This protein binds this small molecule.
Small molecule (SMILES): NC[C@H]1O[C@H](O[C@H]2[C@H](O)[C@@H](O[C@H]3O[C@H](CO)[C@@H](O)[C@H](N)[C@H]3O)[C@H](N)C[C@@H]2N)[C@H](O)[C@@H](O)[C@@H]1O

Sequence of chain 1.A:
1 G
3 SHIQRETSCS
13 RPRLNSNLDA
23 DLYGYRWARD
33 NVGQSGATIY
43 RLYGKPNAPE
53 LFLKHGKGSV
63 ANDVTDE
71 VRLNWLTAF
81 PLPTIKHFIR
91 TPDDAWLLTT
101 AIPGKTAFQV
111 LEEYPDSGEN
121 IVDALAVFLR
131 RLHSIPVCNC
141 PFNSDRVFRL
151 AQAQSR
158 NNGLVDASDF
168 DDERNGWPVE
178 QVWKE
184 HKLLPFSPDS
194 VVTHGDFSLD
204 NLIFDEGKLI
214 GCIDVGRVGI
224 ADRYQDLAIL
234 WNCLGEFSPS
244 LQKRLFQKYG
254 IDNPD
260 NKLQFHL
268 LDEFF

Binding-site contacts:
Ligand atom O7 contacts residue ASP199 of chain 1.A at 2.6 Å (salt-bridge).
Ligand atom C15 contacts residue ASN235 of chain 1.A at 3.8 Å.
Ligand atom O11 contacts residue ASP168 of chain 1.A at 3.4 Å (salt-bridge).
Ligand atom C18 contacts residue GLU239 of chain 1.A at 3.2 Å.
Ligand atom C10 contacts residue ASP166 of chain 1.A at 3.4 Å.
Ligand atom C9 contacts residue ASP166 of chain 1.A at 3.7 Å.
Ligand atom C7 contacts residue ASP166 of chain 1.A at 3.6 Å.
Ligand atom O14 contacts residue CYS236 of chain 1.A at 3.5 Å.
Ligand atom C12 contacts residue GLU270 of chain 1.A at 3.5 Å.
Ligand atom N3 contacts residue ASP168 of chain 1.A at 2.9 Å (salt-bridge).
Ligand atom C17 contacts residue GLU239 of chain 1.A at 3.9 Å.
Ligand atom C11 contacts residue ASP269 of chain 1.A at 3.2 Å.
Ligand atom O8 contacts residue PHE272 of chain 1.A at 3.8 Å.
Ligand atom O14 contacts residue ASN235 of chain 1.A at 3.0 Å (h-bond).
Ligand atom N4 contacts residue GLU239 of chain 1.A at 3.5 Å (salt-bridge).
Ligand atom C5 contacts residue PHE272 of chain 1.A at 3.7 Å (hydrophobic).
Ligand atom N3 contacts residue GLU270 of chain 1.A at 2.7 Å (salt-bridge).
Ligand atom N1 contacts residue PHE272 of chain 1.A at 2.8 Å (h-bond).
Ligand atom O10 contacts residue ASP166 of chain 1.A at 3.5 Å (salt-bridge).
Ligand atom O13 contacts residue ASP166 of chain 1.A at 3.9 Å.
Ligand atom C7 contacts residue GLU270 of chain 1.A at 3.6 Å.
Ligand atom C15 contacts residue ASP168 of chain 1.A at 3.5 Å.
Ligand atom C14 contacts residue ASP168 of chain 1.A at 3.7 Å.
Ligand atom C6 contacts residue PHE272 of chain 1.A at 3.3 Å (hydrophobic).
Ligand atom N3 contacts residue ASP166 of chain 1.A at 2.8 Å (salt-bridge).
Ligand atom O11 contacts residue ASN235 of chain 1.A at 3.9 Å.
Ligand atom O13 contacts residue ASP168 of chain 1.A at 3.0 Å (salt-bridge).
Ligand atom C7 contacts residue ASP168 of chain 1.A at 3.8 Å.
Ligand atom O5 contacts residue ASP166 of chain 1.A at 3.9 Å.
Ligand atom O13 contacts residue PHE167 of chain 1.A at 3.8 Å.
Ligand atom O14 contacts residue GLU239 of chain 1.A at 2.6 Å (salt-bridge).
Ligand atom O11 contacts residue ASP166 of chain 1.A at 3.9 Å.
Ligand atom N2 contacts residue PHE272 of chain 1.A at 3.0 Å (h-bond).
Ligand atom C16 contacts residue GLU239 of chain 1.A at 3.1 Å.
Ligand atom N4 contacts residue ASP168 of chain 1.A at 3.9 Å.
Ligand atom N2 contacts residue ASP269 of chain 1.A at 2.8 Å (salt-bridge).
Ligand atom C12 contacts residue ASP269 of chain 1.A at 3.5 Å.
Ligand atom C8 contacts residue ASP166 of chain 1.A at 3.5 Å.
Ligand atom C3 contacts residue ASP199 of chain 1.A at 3.4 Å.
Ligand atom N3 contacts residue PHE167 of chain 1.A at 3.8 Å.